Binding-site contacts:
Ligand atom C2 contacts residue GLU80 of chain 1.D at 4.0 Å.
Ligand atom O2' contacts residue TRP79 of chain 1.D at 3.7 Å.
Ligand atom O6 contacts residue TRP138 of chain 1.D at 4.0 Å.
Ligand atom N3 contacts residue TRP79 of chain 1.D at 3.7 Å.
Ligand atom C2 contacts residue TRP79 of chain 1.D at 3.5 Å (hydrophobic).
Ligand atom O6 contacts residue TYR69 of chain 1.D at 4.3 Å.
Ligand atom N2 contacts residue TRP79 of chain 1.D at 3.0 Å.
Ligand atom O2A contacts residue ASP67 of chain 1.D at 4.4 Å.
Ligand atom O1A contacts residue ARG129 of chain 1.D at 2.9 Å (salt-bridge).
Ligand atom CM7 contacts residue TYR69 of chain 1.D at 3.1 Å (hydrophobic).
Ligand atom O1A contacts residue ASP67 of chain 1.D at 3.8 Å.
Ligand atom O6 contacts residue ILE37 of chain 1.D at 4.4 Å.
Ligand atom C4 contacts residue TRP79 of chain 1.D at 4.4 Å (hydrophobic).
Ligand atom PA contacts residue ARG129 of chain 1.D at 3.5 Å.
Ligand atom O3A contacts residue ARG129 of chain 1.D at 3.2 Å (salt-bridge).
Ligand atom O6 contacts residue PRO77 of chain 1.D at 3.5 Å (h-bond).
Ligand atom N1 contacts residue LYS78 of chain 1.D at 4.2 Å.
Ligand atom O1B contacts residue ARG129 of chain 1.D at 3.0 Å (salt-bridge).
Ligand atom N2 contacts residue GLU80 of chain 1.D at 3.2 Å (salt-bridge).
Ligand atom O2A contacts residue ARG129 of chain 1.D at 3.8 Å.
Ligand atom O6 contacts residue LYS78 of chain 1.D at 4.0 Å.
Ligand atom N1 contacts residue GLU80 of chain 1.D at 3.9 Å.
Ligand atom PB contacts residue ARG129 of chain 1.D at 4.1 Å.
Ligand atom N1 contacts residue TRP79 of chain 1.D at 3.8 Å.

Sequence of chain 1.D:
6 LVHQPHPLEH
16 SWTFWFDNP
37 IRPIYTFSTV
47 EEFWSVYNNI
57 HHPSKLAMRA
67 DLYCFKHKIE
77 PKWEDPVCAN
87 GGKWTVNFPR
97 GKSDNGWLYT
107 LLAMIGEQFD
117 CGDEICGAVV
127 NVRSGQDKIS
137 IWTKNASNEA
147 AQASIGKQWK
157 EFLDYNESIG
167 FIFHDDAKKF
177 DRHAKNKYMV

This small molecule binds to this protein.
Small molecule (SMILES): C[n+]1cn([C@@H]2O[C@H](CO[P](=O)(O)OP(=O)(O)O)[C@@H](O)[C@H]2O)c2nc(N)[nH]c(=O)c21